Sequence of chain 1.F:
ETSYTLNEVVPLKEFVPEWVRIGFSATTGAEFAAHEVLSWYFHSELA

Sequence of chain 1.E:
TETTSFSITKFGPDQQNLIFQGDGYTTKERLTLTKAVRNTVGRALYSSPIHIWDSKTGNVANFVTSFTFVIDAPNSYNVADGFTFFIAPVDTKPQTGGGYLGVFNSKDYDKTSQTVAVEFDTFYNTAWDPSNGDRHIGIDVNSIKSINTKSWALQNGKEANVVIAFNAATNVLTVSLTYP

A small-molecule ligand and the protein it binds are described below.
Small molecule (SMILES): C[C@@H](O[C@@H]1[C@@H](N)[C@H](O)O[C@H](CO)[C@H]1O)C(=O)O

Binding-site contacts:
Ligand atom C3 contacts residue GLY99 of chain 1.E at 3.9 Å.
Ligand atom C5 contacts residue ALA30 of chain 1.F at 3.9 Å (hydrophobic).
Ligand atom O4 contacts residue GLY98 of chain 1.E at 4.2 Å.
Ligand atom C7 contacts residue GLY99 of chain 1.E at 3.6 Å.
Ligand atom O6 contacts residue ASP81 of chain 1.E at 3.1 Å (salt-bridge).
Ligand atom O5 contacts residue ALA30 of chain 1.F at 2.8 Å (h-bond).
Ligand atom C9 contacts residue GLY99 of chain 1.E at 3.4 Å.
Ligand atom C6 contacts residue PHE123 of chain 1.E at 3.8 Å (hydrophobic).
Ligand atom C3 contacts residue ASN125 of chain 1.E at 4.0 Å.
Ligand atom O3 contacts residue GLY98 of chain 1.E at 3.6 Å.
Ligand atom C4 contacts residue GLY98 of chain 1.E at 4.2 Å.
Ligand atom C9 contacts residue ASN125 of chain 1.E at 3.8 Å.
Ligand atom O4 contacts residue ASP81 of chain 1.E at 2.9 Å (salt-bridge).
Ligand atom O5 contacts residue GLU31 of chain 1.F at 4.1 Å.
Ligand atom C5 contacts residue ASP81 of chain 1.E at 3.9 Å.
Ligand atom O4 contacts residue GLY99 of chain 1.E at 3.5 Å (h-bond).
Ligand atom O3 contacts residue GLY99 of chain 1.E at 3.0 Å (h-bond).
Ligand atom C4 contacts residue ASN125 of chain 1.E at 3.8 Å.
Ligand atom C9 contacts residue TYR100 of chain 1.E at 3.7 Å (hydrophobic).
Ligand atom C6 contacts residue ASP81 of chain 1.E at 3.3 Å.
Ligand atom C4 contacts residue ASP81 of chain 1.E at 3.4 Å.
Ligand atom O6 contacts residue GLU31 of chain 1.F at 2.8 Å (salt-bridge).
Ligand atom C9 contacts residue TRP128 of chain 1.E at 3.3 Å (hydrophobic).
Ligand atom C2 contacts residue GLY29 of chain 1.F at 4.3 Å.
Ligand atom O1 contacts residue ALA30 of chain 1.F at 3.2 Å.
Ligand atom C5 contacts residue PHE123 of chain 1.E at 3.7 Å (hydrophobic).
Ligand atom O4 contacts residue ASN125 of chain 1.E at 2.7 Å (h-bond).
Ligand atom C1 contacts residue ALA30 of chain 1.F at 3.5 Å (hydrophobic).
Ligand atom O3 contacts residue ASN125 of chain 1.E at 4.2 Å.
Ligand atom O6 contacts residue ALA80 of chain 1.E at 3.3 Å.
Ligand atom O1 contacts residue GLY29 of chain 1.F at 4.3 Å.
Ligand atom C6 contacts residue GLU31 of chain 1.F at 3.8 Å.
Ligand atom C4 contacts residue GLY99 of chain 1.E at 3.7 Å.
Ligand atom C2 contacts residue ALA30 of chain 1.F at 4.2 Å (hydrophobic).
Ligand atom O4 contacts residue PHE123 of chain 1.E at 3.4 Å.
Ligand atom O5 contacts residue GLY29 of chain 1.F at 3.8 Å.
Ligand atom O6 contacts residue ALA30 of chain 1.F at 2.9 Å (h-bond).
Ligand atom C6 contacts residue ALA80 of chain 1.E at 3.5 Å (hydrophobic).
Ligand atom O6 contacts residue GLY29 of chain 1.F at 3.2 Å.
Ligand atom C6 contacts residue ALA30 of chain 1.F at 3.9 Å (hydrophobic).